The small molecule below binds the protein below.
Small molecule (SMILES): NC(=[NH2+])NCCC[C@H](N)C(=O)O

Sequence of chain 1.D:
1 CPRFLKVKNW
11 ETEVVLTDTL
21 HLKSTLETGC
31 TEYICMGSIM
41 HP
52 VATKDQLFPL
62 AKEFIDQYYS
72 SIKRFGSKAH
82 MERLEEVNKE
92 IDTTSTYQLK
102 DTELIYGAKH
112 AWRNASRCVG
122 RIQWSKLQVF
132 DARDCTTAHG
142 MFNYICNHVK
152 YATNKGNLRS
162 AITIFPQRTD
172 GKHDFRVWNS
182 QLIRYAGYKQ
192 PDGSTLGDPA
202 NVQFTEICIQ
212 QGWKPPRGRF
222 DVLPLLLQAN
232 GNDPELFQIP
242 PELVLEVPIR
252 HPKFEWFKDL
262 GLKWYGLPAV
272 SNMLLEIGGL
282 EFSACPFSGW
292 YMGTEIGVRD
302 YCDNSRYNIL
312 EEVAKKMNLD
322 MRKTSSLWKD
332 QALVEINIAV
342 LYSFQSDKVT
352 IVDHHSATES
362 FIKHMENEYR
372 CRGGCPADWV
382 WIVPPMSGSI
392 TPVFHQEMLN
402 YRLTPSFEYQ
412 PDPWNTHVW

Binding-site contacts:
Ligand atom O contacts residue GLU296 of chain 1.D at 3.6 Å (salt-bridge).
Ligand atom CZ contacts residue TRP291 of chain 1.D at 3.8 Å (hydrophobic).
Ligand atom CB contacts residue GLN182 of chain 1.D at 3.6 Å.
Ligand atom CZ contacts residue GLU296 of chain 1.D at 3.8 Å.
Ligand atom NH2 contacts residue PRO269 of chain 1.D at 4.0 Å.
Ligand atom CB contacts residue PRO269 of chain 1.D at 4.0 Å (hydrophobic).
Ligand atom NE contacts residue PRO269 of chain 1.D at 3.9 Å.
Ligand atom NE contacts residue GLU296 of chain 1.D at 3.0 Å (salt-bridge).
Ligand atom C contacts residue GLU296 of chain 1.D at 4.1 Å.
Ligand atom CG contacts residue VAL271 of chain 1.D at 4.0 Å (hydrophobic).
Ligand atom CA contacts residue GLU296 of chain 1.D at 3.5 Å.
Ligand atom OXT contacts residue TYR266 of chain 1.D at 3.5 Å (h-bond).
Ligand atom CZ contacts residue PRO269 of chain 1.D at 3.9 Å (hydrophobic).
Ligand atom OXT contacts residue GLN182 of chain 1.D at 2.8 Å (h-bond).
Ligand atom N contacts residue GLU296 of chain 1.D at 2.8 Å (salt-bridge).
Ligand atom NH2 contacts residue GLY290 of chain 1.D at 4.1 Å.
Ligand atom CA contacts residue HEM1 of chain 1.V at 4.2 Å.
Ligand atom NH1 contacts residue TRP291 of chain 1.D at 2.8 Å (h-bond).
Ligand atom NH2 contacts residue TRP291 of chain 1.D at 4.1 Å.
Ligand atom N contacts residue HEM1 of chain 1.V at 3.3 Å (h-bond).
Ligand atom CA contacts residue GLN182 of chain 1.D at 3.5 Å.
Ligand atom C contacts residue TYR292 of chain 1.D at 3.5 Å (hydrophobic).
Ligand atom CG contacts residue GLU296 of chain 1.D at 3.4 Å.
Ligand atom C contacts residue ASP301 of chain 1.D at 3.6 Å.
Ligand atom CZ contacts residue HEM1 of chain 1.V at 4.1 Å.
Ligand atom CB contacts residue GLU296 of chain 1.D at 3.2 Å.
Ligand atom CD contacts residue GLU296 of chain 1.D at 3.8 Å.
Ligand atom NH1 contacts residue HEM1 of chain 1.V at 3.5 Å.
Ligand atom CB contacts residue TYR292 of chain 1.D at 4.0 Å (hydrophobic).
Ligand atom C contacts residue GLN182 of chain 1.D at 3.5 Å.
Ligand atom CD contacts residue VAL271 of chain 1.D at 3.8 Å (hydrophobic).
Ligand atom OXT contacts residue TYR292 of chain 1.D at 2.8 Å (h-bond).
Ligand atom NH1 contacts residue GLU296 of chain 1.D at 3.0 Å (salt-bridge).
Ligand atom NH1 contacts residue TYR292 of chain 1.D at 4.0 Å.
Ligand atom O contacts residue ASP301 of chain 1.D at 2.7 Å (salt-bridge).
Ligand atom OXT contacts residue ASP301 of chain 1.D at 3.7 Å.
Ligand atom O contacts residue TYR292 of chain 1.D at 3.5 Å.
Ligand atom NH1 contacts residue PRO269 of chain 1.D at 4.0 Å.
Ligand atom NH2 contacts residue HEM1 of chain 1.V at 3.8 Å.
Ligand atom CG contacts residue HEM1 of chain 1.V at 3.9 Å.